Binding-site contacts:
Ligand atom O5' contacts residue VAL260 of chain 2.A at 3.4 Å.
Ligand atom O6 contacts residue VAL245 of chain 2.A at 3.6 Å.
Ligand atom C5' contacts residue PHE159 of chain 1.A at 3.6 Å (hydrophobic).
Ligand atom O6 contacts residue GLU201 of chain 2.A at 3.5 Å (salt-bridge).
Ligand atom N3 contacts residue VAL217 of chain 2.A at 3.7 Å.
Ligand atom C5 contacts residue GLY118 of chain 2.A at 3.7 Å.
Ligand atom O5' contacts residue PHE200 of chain 2.A at 3.8 Å.
Ligand atom C2' contacts residue PO41 of chain 2.B at 3.4 Å.
Ligand atom N1 contacts residue GLU201 of chain 2.A at 2.8 Å (salt-bridge).
Ligand atom N7 contacts residue ALA117 of chain 2.A at 3.8 Å.
Ligand atom O3' contacts residue TYR88 of chain 2.A at 3.2 Å (h-bond).
Ligand atom O2' contacts residue MET219 of chain 2.A at 3.1 Å (h-bond).
Ligand atom O2' contacts residue PO41 of chain 2.B at 2.3 Å (h-bond).
Ligand atom C2 contacts residue VAL217 of chain 2.A at 3.7 Å (hydrophobic).
Ligand atom C2 contacts residue MET219 of chain 2.A at 3.4 Å (hydrophobic).
Ligand atom C5 contacts residue PHE200 of chain 2.A at 3.5 Å (hydrophobic).
Ligand atom C6 contacts residue GLU201 of chain 2.A at 3.6 Å.
Ligand atom C5 contacts residue VAL217 of chain 2.A at 3.8 Å (hydrophobic).
Ligand atom C8 contacts residue ASN243 of chain 2.A at 3.6 Å.
Ligand atom C8 contacts residue THR242 of chain 2.A at 3.8 Å.
Ligand atom N7 contacts residue ASN243 of chain 2.A at 2.8 Å (h-bond).
Ligand atom C2' contacts residue MET219 of chain 2.A at 3.7 Å (hydrophobic).
Ligand atom N7 contacts residue GLY118 of chain 2.A at 3.6 Å.
Ligand atom C6 contacts residue VAL217 of chain 2.A at 3.8 Å (hydrophobic).
Ligand atom C8 contacts residue VAL260 of chain 2.A at 3.7 Å (hydrophobic).
Ligand atom N1 contacts residue PHE200 of chain 2.A at 3.6 Å.
Ligand atom C5 contacts residue ASN243 of chain 2.A at 3.8 Å.
Ligand atom C3' contacts residue PO41 of chain 2.B at 3.6 Å.
Ligand atom O6 contacts residue GLY118 of chain 2.A at 3.6 Å.
Ligand atom O3' contacts residue PO41 of chain 2.B at 2.6 Å (h-bond).
Ligand atom N3 contacts residue GLY218 of chain 2.A at 3.5 Å.
Ligand atom O6 contacts residue ASN243 of chain 2.A at 2.9 Å (h-bond).
Ligand atom C6 contacts residue PHE200 of chain 2.A at 3.6 Å (hydrophobic).
Ligand atom C4 contacts residue VAL217 of chain 2.A at 3.7 Å (hydrophobic).
Ligand atom C1' contacts residue ALA116 of chain 2.A at 3.4 Å (hydrophobic).
Ligand atom N4' contacts residue VAL260 of chain 2.A at 3.4 Å.
Ligand atom C2 contacts residue GLU201 of chain 2.A at 3.4 Å.
Ligand atom N1 contacts residue VAL217 of chain 2.A at 3.5 Å.
Ligand atom C9 contacts residue ALA116 of chain 2.A at 3.7 Å (hydrophobic).
Ligand atom N3 contacts residue MET219 of chain 2.A at 3.4 Å.

Sequence of chain 2.A:
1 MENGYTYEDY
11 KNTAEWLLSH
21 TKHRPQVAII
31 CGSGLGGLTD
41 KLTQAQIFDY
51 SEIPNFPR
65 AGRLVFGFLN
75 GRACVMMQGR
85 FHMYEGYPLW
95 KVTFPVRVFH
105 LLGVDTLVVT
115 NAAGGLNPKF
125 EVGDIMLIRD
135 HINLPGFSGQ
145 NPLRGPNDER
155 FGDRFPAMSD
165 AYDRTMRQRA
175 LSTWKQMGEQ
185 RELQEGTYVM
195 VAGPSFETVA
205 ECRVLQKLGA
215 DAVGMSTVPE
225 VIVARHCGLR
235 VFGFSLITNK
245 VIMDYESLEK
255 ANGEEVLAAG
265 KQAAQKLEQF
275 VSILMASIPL

Sequence of chain 1.A:
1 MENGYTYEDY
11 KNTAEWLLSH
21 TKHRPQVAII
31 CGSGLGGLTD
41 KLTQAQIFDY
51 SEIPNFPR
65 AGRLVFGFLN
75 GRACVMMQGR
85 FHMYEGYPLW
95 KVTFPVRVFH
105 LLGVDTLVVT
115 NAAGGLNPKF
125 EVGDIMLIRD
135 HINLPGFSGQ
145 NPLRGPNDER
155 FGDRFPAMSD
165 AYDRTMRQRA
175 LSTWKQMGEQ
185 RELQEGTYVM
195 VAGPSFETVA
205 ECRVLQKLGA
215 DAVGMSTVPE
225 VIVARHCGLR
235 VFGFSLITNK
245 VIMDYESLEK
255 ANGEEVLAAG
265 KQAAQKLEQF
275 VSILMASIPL

A small-molecule ligand and the protein it binds are described below.
Small molecule (SMILES): O=c1[nH]cnc2c([C@@H]3N[C@H](CO)[C@@H](O)[C@H]3O)c[nH]c12